Binding-site contacts:
Ligand atom OXT contacts residue GLN255 of chain 1.A at 3.7 Å.
Ligand atom OXT contacts residue TRP253 of chain 1.A at 3.0 Å (h-bond).
Ligand atom CM contacts residue ARG174 of chain 1.A at 3.6 Å.
Ligand atom CA contacts residue TRP253 of chain 1.A at 3.7 Å (hydrophobic).
Ligand atom CB contacts residue TRP253 of chain 1.A at 3.8 Å (hydrophobic).
Ligand atom C contacts residue ALA42 of chain 1.A at 3.5 Å (hydrophobic).
Ligand atom C contacts residue TRP253 of chain 1.A at 3.7 Å (hydrophobic).
Ligand atom OXT contacts residue ASN43 of chain 1.A at 3.4 Å (h-bond).
Ligand atom C contacts residue ASN43 of chain 1.A at 3.5 Å.
Ligand atom CB contacts residue ILE256 of chain 1.A at 4.0 Å (hydrophobic).
Ligand atom O contacts residue ALA42 of chain 1.A at 3.3 Å (h-bond).
Ligand atom CM contacts residue ALA42 of chain 1.A at 4.1 Å (hydrophobic).
Ligand atom CB contacts residue ALA42 of chain 1.A at 3.7 Å (hydrophobic).
Ligand atom OXT contacts residue ALA42 of chain 1.A at 4.0 Å.
Ligand atom OXT contacts residue ILE256 of chain 1.A at 3.9 Å.
Ligand atom CA contacts residue ALA42 of chain 1.A at 3.9 Å (hydrophobic).
Ligand atom O contacts residue ASN43 of chain 1.A at 2.8 Å (h-bond).

The small molecule below binds the protein below.
Small molecule (SMILES): CC(C)C(=O)O

Sequence of chain 1.A:
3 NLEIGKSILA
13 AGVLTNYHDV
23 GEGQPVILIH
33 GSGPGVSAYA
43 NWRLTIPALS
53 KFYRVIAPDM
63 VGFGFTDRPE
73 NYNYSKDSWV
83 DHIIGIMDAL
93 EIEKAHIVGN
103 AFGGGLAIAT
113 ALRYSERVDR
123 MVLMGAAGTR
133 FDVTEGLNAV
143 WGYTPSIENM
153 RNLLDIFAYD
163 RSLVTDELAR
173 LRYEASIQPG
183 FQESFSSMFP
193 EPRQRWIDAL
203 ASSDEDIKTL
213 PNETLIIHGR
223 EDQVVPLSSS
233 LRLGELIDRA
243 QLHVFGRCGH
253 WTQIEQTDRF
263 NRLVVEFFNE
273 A